Binding-site contacts:
Ligand atom O1 contacts residue LEU106 of chain 25.A at 3.7 Å.
Ligand atom C1C contacts residue TYR128 of chain 25.A at 3.6 Å (hydrophobic).
Ligand atom O1A contacts residue PHE186 of chain 25.A at 3.4 Å.
Ligand atom C3B contacts residue TYR152 of chain 25.A at 3.9 Å (hydrophobic).
Ligand atom C5A contacts residue ALA150 of chain 25.A at 3.4 Å (hydrophobic).
Ligand atom C5 contacts residue LEU106 of chain 25.A at 3.7 Å (hydrophobic).
Ligand atom C4B contacts residue PHE186 of chain 25.A at 3.6 Å (hydrophobic).
Ligand atom N2 contacts residue ASN219 of chain 25.A at 3.5 Å (h-bond).
Ligand atom C3C contacts residue TYR128 of chain 25.A at 3.8 Å (hydrophobic).
Ligand atom C4A contacts residue SER175 of chain 25.A at 3.6 Å.
Ligand atom C2C contacts residue MET221 of chain 25.A at 3.3 Å (hydrophobic).
Ligand atom C4A contacts residue VAL176 of chain 25.A at 3.9 Å (hydrophobic).
Ligand atom CL2 contacts residue TYR128 of chain 25.A at 3.4 Å.
Ligand atom CL2 contacts residue MET224 of chain 25.A at 3.2 Å.
Ligand atom N3A contacts residue PRO174 of chain 25.A at 3.3 Å (h-bond).
Ligand atom C5B contacts residue MET224 of chain 25.A at 3.8 Å (hydrophobic).
Ligand atom C4C contacts residue VAL191 of chain 25.A at 3.7 Å (hydrophobic).
Ligand atom O1 contacts residue MET221 of chain 25.A at 3.4 Å (h-bond).
Ligand atom C2A contacts residue PHE186 of chain 25.A at 3.6 Å (hydrophobic).
Ligand atom C31 contacts residue TYR197 of chain 25.A at 3.6 Å (hydrophobic).
Ligand atom CL1 contacts residue VAL188 of chain 25.A at 3.7 Å.
Ligand atom C4A contacts residue PRO174 of chain 25.A at 3.2 Å (hydrophobic).
Ligand atom CL2 contacts residue ILE104 of chain 25.A at 3.4 Å.
Ligand atom C4 contacts residue TYR197 of chain 25.A at 3.6 Å (hydrophobic).
Ligand atom N3A contacts residue ALA24 of chain 25.C at 3.8 Å.
Ligand atom C2C contacts residue ILE104 of chain 25.A at 3.9 Å (hydrophobic).
Ligand atom C4B contacts residue TYR152 of chain 25.A at 3.7 Å (hydrophobic).
Ligand atom C3B contacts residue ALA24 of chain 25.C at 4.0 Å (hydrophobic).
Ligand atom C5A contacts residue VAL176 of chain 25.A at 3.8 Å (hydrophobic).
Ligand atom C31 contacts residue ASN219 of chain 25.A at 3.7 Å.
Ligand atom N2 contacts residue MET221 of chain 25.A at 3.9 Å.
Ligand atom C5C contacts residue TYR152 of chain 25.A at 3.8 Å (hydrophobic).
Ligand atom O1B contacts residue VAL188 of chain 25.A at 3.8 Å.
Ligand atom C3C contacts residue ILE104 of chain 25.A at 3.6 Å (hydrophobic).
Ligand atom C4A contacts residue ALA150 of chain 25.A at 3.9 Å (hydrophobic).
Ligand atom CL1 contacts residue LEU25 of chain 25.C at 3.5 Å.
Ligand atom C5 contacts residue MET221 of chain 25.A at 3.9 Å (hydrophobic).
Ligand atom C1C contacts residue LEU106 of chain 25.A at 3.9 Å (hydrophobic).
Ligand atom C5B contacts residue PHE186 of chain 25.A at 3.8 Å (hydrophobic).
Ligand atom O1A contacts residue MET224 of chain 25.A at 3.9 Å.

Sequence of chain 25.C:
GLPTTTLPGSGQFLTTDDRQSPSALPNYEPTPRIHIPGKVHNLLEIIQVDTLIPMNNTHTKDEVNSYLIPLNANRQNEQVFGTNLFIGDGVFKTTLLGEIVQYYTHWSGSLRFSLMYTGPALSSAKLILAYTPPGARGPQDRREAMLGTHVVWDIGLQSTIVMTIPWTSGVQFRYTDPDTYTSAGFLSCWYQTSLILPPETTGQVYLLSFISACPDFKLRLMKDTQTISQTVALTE

Sequence of chain 25.A:
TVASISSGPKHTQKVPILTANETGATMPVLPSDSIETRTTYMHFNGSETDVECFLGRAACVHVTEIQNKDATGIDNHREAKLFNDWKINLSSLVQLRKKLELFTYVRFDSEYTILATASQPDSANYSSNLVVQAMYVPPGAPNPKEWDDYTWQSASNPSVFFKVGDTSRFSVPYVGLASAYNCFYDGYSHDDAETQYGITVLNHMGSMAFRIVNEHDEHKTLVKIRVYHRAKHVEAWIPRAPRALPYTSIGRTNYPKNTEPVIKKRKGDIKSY

Sequence of chain 21.C:
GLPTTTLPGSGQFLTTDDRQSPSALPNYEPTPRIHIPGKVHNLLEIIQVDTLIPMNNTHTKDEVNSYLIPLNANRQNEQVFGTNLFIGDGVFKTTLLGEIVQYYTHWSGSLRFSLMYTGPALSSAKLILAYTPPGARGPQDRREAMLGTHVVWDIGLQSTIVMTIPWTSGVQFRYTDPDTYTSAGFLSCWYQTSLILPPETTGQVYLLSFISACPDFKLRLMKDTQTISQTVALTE

The protein below binds the small molecule below.
Small molecule (SMILES): Cc1cc(CCCCCOc2c(Cl)cc(C3=NCCO3)cc2Cl)on1